The small molecule below binds the protein below.
Small molecule (SMILES): CC(=O)N[C@@H]1[C@@H](O)[C@H](O)[C@@H](CO)O[C@H]1O

Sequence of chain 1.A:
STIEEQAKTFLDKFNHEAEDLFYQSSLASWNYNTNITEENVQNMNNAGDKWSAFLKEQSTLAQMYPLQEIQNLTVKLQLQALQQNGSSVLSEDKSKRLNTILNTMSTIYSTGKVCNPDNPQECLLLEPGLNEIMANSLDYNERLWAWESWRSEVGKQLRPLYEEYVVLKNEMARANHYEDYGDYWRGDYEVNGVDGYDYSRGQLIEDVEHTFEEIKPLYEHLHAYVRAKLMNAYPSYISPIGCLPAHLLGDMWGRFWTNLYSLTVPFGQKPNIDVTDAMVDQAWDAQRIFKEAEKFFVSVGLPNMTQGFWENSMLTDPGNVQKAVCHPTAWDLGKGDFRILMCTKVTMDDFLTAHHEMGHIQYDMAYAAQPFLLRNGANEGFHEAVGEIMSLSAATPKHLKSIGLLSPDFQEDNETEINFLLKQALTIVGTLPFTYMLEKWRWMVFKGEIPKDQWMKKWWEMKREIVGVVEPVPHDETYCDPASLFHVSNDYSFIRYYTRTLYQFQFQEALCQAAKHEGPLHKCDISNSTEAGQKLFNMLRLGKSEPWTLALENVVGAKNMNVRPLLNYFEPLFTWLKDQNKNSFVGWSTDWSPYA

Binding-site contacts:
Ligand atom C1 contacts residue ASN304 of chain 1.A at 1.4 Å.
Ligand atom C5 contacts residue ASN304 of chain 1.A at 3.7 Å.
Ligand atom N2 contacts residue ASN304 of chain 1.A at 2.8 Å (h-bond).
Ligand atom C8 contacts residue ASN304 of chain 1.A at 4.2 Å.
Ligand atom C3 contacts residue ASN304 of chain 1.A at 3.8 Å.
Ligand atom O7 contacts residue ASN304 of chain 1.A at 2.8 Å (h-bond).
Ligand atom C4 contacts residue ASN304 of chain 1.A at 4.2 Å.
Ligand atom O5 contacts residue ASN304 of chain 1.A at 2.4 Å (h-bond).
Ligand atom C7 contacts residue ASN304 of chain 1.A at 3.0 Å.
Ligand atom C2 contacts residue ASN304 of chain 1.A at 2.4 Å.